This protein binds this small molecule.
Small molecule (SMILES): CC(C)c1nc(COC(N)=O)n(Cc2ccncc2)c1Sc1cc(Cl)cc(Cl)c1

Binding-site contacts:
Ligand atom CA contacts residue LYS101 of chain 1.A at 3.5 Å.
Ligand atom CL1 contacts residue TRP229 of chain 1.A at 3.7 Å.
Ligand atom O25 contacts residue VAL106 of chain 1.A at 3.8 Å.
Ligand atom C20 contacts residue PRO236 of chain 1.A at 3.8 Å (hydrophobic).
Ligand atom N19 contacts residue PRO236 of chain 1.A at 3.8 Å.
Ligand atom C13 contacts residue GLY190 of chain 1.A at 3.4 Å.
Ligand atom S1 contacts residue TYR188 of chain 1.A at 3.5 Å.
Ligand atom O25 contacts residue LYS102 of chain 1.A at 3.5 Å.
Ligand atom CA contacts residue LEU100 of chain 1.A at 3.8 Å (hydrophobic).
Ligand atom CL2 contacts residue TRP229 of chain 1.A at 3.8 Å.
Ligand atom C14 contacts residue TYR181 of chain 1.A at 3.8 Å (hydrophobic).
Ligand atom C7 contacts residue TYR188 of chain 1.A at 3.5 Å (hydrophobic).
Ligand atom C20 contacts residue LEU234 of chain 1.A at 3.8 Å (hydrophobic).
Ligand atom N24 contacts residue LYS102 of chain 1.A at 3.1 Å.
Ligand atom C10 contacts residue TYR181 of chain 1.A at 3.6 Å (hydrophobic).
Ligand atom CL2 contacts residue TYR181 of chain 1.A at 3.8 Å.
Ligand atom C23 contacts residue LYS103 of chain 1.A at 3.5 Å.
Ligand atom CL1 contacts residue TYR188 of chain 1.A at 3.8 Å.
Ligand atom C18 contacts residue VAL106 of chain 1.A at 3.8 Å (hydrophobic).
Ligand atom C7 contacts residue PHE227 of chain 1.A at 3.8 Å (hydrophobic).
Ligand atom O22 contacts residue TYR318 of chain 1.A at 3.8 Å.
Ligand atom N24 contacts residue LYS103 of chain 1.A at 3.8 Å.
Ligand atom C9 contacts residue TYR181 of chain 1.A at 3.5 Å (hydrophobic).
Ligand atom C20 contacts residue PHE227 of chain 1.A at 3.5 Å (hydrophobic).
Ligand atom C13 contacts residue TYR188 of chain 1.A at 3.5 Å (hydrophobic).
Ligand atom C21 contacts residue HIS235 of chain 1.A at 3.5 Å.
Ligand atom C21 contacts residue PHE227 of chain 1.A at 3.4 Å (hydrophobic).
Ligand atom C9 contacts residue LEU234 of chain 1.A at 3.8 Å (hydrophobic).
Ligand atom N24 contacts residue PRO236 of chain 1.A at 3.0 Å (h-bond).
Ligand atom O25 contacts residue LYS101 of chain 1.A at 3.5 Å (salt-bridge).
Ligand atom C20 contacts residue HIS235 of chain 1.A at 3.7 Å.
Ligand atom C20 contacts residue PRO225 of chain 1.A at 3.7 Å (hydrophobic).
Ligand atom C13 contacts residue VAL106 of chain 1.A at 3.6 Å (hydrophobic).
Ligand atom O25 contacts residue LYS103 of chain 1.A at 2.7 Å (salt-bridge).
Ligand atom C15 contacts residue TYR318 of chain 1.A at 3.6 Å (hydrophobic).
Ligand atom C9 contacts residue TRP229 of chain 1.A at 3.7 Å (hydrophobic).
Ligand atom C17 contacts residue VAL106 of chain 1.A at 3.6 Å (hydrophobic).
Ligand atom CL2 contacts residue LEU100 of chain 1.A at 3.8 Å.
Ligand atom C23 contacts residue LYS102 of chain 1.A at 3.5 Å.
Ligand atom C21 contacts residue LEU234 of chain 1.A at 3.8 Å (hydrophobic).

Sequence of chain 1.A:
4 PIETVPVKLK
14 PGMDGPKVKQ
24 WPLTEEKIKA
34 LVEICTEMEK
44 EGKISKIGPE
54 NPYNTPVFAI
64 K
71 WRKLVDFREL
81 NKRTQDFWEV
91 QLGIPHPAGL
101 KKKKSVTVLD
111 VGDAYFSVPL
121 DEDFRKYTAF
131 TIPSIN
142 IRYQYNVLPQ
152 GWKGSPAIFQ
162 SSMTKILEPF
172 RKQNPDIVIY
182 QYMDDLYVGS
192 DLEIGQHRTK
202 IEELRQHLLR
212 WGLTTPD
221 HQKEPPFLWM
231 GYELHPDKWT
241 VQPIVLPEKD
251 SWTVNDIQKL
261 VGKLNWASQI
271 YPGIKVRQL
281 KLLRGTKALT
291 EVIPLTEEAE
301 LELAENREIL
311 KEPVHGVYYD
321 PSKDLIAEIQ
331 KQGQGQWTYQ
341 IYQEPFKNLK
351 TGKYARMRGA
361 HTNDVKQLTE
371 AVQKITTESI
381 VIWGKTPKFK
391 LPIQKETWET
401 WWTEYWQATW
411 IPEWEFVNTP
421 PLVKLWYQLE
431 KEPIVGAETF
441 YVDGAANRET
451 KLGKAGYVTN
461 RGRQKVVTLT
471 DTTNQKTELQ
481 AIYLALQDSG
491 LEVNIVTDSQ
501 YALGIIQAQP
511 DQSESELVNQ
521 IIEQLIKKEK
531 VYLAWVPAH